Binding-site contacts:
Ligand atom C5 contacts residue LEU106 of chain 8.A at 3.8 Å (hydrophobic).
Ligand atom C3B contacts residue VAL188 of chain 8.A at 3.5 Å (hydrophobic).
Ligand atom C5C contacts residue VAL191 of chain 8.A at 3.7 Å (hydrophobic).
Ligand atom CM1 contacts residue LEU14 of chain 9.C at 3.3 Å (hydrophobic).
Ligand atom O1B contacts residue TYR128 of chain 8.A at 3.4 Å (h-bond).
Ligand atom C4B contacts residue PHE186 of chain 8.A at 3.9 Å (hydrophobic).
Ligand atom O1A contacts residue PHE186 of chain 8.A at 3.2 Å.
Ligand atom C5B contacts residue PHE186 of chain 8.A at 3.9 Å (hydrophobic).
Ligand atom CM1 contacts residue VAL176 of chain 8.A at 3.4 Å (hydrophobic).
Ligand atom C4C contacts residue VAL191 of chain 8.A at 3.3 Å (hydrophobic).
Ligand atom C1B contacts residue TYR128 of chain 8.A at 3.7 Å (hydrophobic).
Ligand atom C4 contacts residue TYR197 of chain 8.A at 3.9 Å (hydrophobic).
Ligand atom C2B contacts residue VAL188 of chain 8.A at 3.3 Å (hydrophobic).
Ligand atom C5B contacts residue MET224 of chain 8.A at 3.2 Å (hydrophobic).
Ligand atom C4 contacts residue LEU106 of chain 8.A at 3.6 Å (hydrophobic).
Ligand atom C1B contacts residue VAL188 of chain 8.A at 3.7 Å (hydrophobic).
Ligand atom C2A contacts residue TYR152 of chain 8.A at 3.8 Å (hydrophobic).
Ligand atom C4 contacts residue PHE124 of chain 8.A at 3.9 Å (hydrophobic).
Ligand atom C1B contacts residue ILE104 of chain 8.A at 4.0 Å (hydrophobic).
Ligand atom CM1 contacts residue PRO174 of chain 8.A at 3.8 Å (hydrophobic).
Ligand atom C2C contacts residue TYR197 of chain 8.A at 3.8 Å (hydrophobic).
Ligand atom C1C contacts residue LEU106 of chain 8.A at 3.6 Å (hydrophobic).
Ligand atom N3A contacts residue PRO174 of chain 8.A at 3.9 Å.
Ligand atom C5A contacts residue PHE186 of chain 8.A at 3.7 Å (hydrophobic).
Ligand atom C4C contacts residue TYR197 of chain 8.A at 4.0 Å (hydrophobic).
Ligand atom C5A contacts residue VAL176 of chain 8.A at 3.8 Å (hydrophobic).
Ligand atom C4A contacts residue PRO174 of chain 8.A at 3.4 Å (hydrophobic).
Ligand atom C6B contacts residue ILE104 of chain 8.A at 3.6 Å (hydrophobic).
Ligand atom C2A contacts residue PHE186 of chain 8.A at 3.6 Å (hydrophobic).
Ligand atom C3B contacts residue TYR152 of chain 8.A at 3.6 Å (hydrophobic).
Ligand atom C6B contacts residue MET224 of chain 8.A at 3.6 Å (hydrophobic).
Ligand atom C6B contacts residue TYR128 of chain 8.A at 3.4 Å (hydrophobic).
Ligand atom CM1 contacts residue SER175 of chain 8.A at 3.9 Å.
Ligand atom C3C contacts residue TYR128 of chain 8.A at 3.3 Å (hydrophobic).
Ligand atom N2 contacts residue ASN219 of chain 8.A at 3.0 Å (h-bond).
Ligand atom O1 contacts residue ASN219 of chain 8.A at 3.9 Å.
Ligand atom C4B contacts residue TYR152 of chain 8.A at 4.0 Å (hydrophobic).
Ligand atom N3A contacts residue ALA24 of chain 8.C at 3.9 Å.
Ligand atom C3 contacts residue ASN219 of chain 8.A at 3.9 Å.
Ligand atom N3A contacts residue TYR152 of chain 8.A at 3.6 Å.

The protein below binds the small molecule below.
Small molecule (SMILES): Cc1cc(CCCCCOc2ccc(C3=N[C@@H](C)CO3)cc2)on1

Sequence of chain 8.C:
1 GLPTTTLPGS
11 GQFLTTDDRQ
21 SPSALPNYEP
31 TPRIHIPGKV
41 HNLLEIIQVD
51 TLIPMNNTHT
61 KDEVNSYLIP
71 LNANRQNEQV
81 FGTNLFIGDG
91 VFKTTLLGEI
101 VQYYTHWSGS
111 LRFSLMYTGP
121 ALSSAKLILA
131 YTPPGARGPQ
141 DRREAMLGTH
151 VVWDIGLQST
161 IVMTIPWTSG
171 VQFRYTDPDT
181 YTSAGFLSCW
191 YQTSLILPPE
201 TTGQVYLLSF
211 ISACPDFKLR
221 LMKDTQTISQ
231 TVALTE

Sequence of chain 9.C:
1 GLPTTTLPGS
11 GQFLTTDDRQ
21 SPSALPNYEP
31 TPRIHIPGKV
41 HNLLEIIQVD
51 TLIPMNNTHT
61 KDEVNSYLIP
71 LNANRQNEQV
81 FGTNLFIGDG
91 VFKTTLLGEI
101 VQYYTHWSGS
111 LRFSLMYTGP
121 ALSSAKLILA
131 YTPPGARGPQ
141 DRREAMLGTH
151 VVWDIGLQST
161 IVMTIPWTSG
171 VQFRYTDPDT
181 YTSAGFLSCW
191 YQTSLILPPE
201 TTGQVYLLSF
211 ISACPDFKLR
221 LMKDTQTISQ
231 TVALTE

Sequence of chain 8.A:
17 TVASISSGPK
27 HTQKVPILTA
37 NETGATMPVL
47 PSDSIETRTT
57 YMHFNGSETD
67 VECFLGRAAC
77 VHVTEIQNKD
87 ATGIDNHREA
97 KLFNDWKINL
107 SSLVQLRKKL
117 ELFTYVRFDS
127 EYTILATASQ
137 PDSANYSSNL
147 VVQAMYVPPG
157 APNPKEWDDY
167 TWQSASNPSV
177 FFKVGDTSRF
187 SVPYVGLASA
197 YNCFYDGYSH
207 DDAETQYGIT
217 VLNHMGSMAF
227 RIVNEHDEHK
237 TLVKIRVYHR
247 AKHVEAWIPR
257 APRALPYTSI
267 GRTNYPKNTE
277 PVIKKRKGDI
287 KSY